Binding-site contacts:
Ligand atom O6 contacts residue GLN226 of chain 2.A at 3.8 Å.
Ligand atom O8 contacts residue GLN226 of chain 2.A at 2.8 Å (h-bond).
Ligand atom C9 contacts residue HIS183 of chain 2.A at 3.4 Å.
Ligand atom C7 contacts residue TRP153 of chain 2.A at 3.6 Å (hydrophobic).
Ligand atom O4 contacts residue GLY135 of chain 2.A at 3.7 Å.
Ligand atom O8 contacts residue TYR98 of chain 2.A at 3.0 Å (h-bond).
Ligand atom O7 contacts residue LEU194 of chain 2.A at 3.4 Å.
Ligand atom N5 contacts residue TRP153 of chain 2.A at 4.1 Å.
Ligand atom C6 contacts residue GLU190 of chain 2.A at 3.4 Å.
Ligand atom O6 contacts residue GLU190 of chain 2.A at 4.0 Å.
Ligand atom C1 contacts residue GLN226 of chain 2.A at 3.5 Å.
Ligand atom O9 contacts residue GLU190 of chain 2.A at 2.6 Å (salt-bridge).
Ligand atom C8 contacts residue GLN226 of chain 2.A at 3.8 Å.
Ligand atom C9 contacts residue LEU194 of chain 2.A at 3.8 Å (hydrophobic).
Ligand atom C2 contacts residue GLN226 of chain 2.A at 4.1 Å.
Ligand atom C9 contacts residue GLU190 of chain 2.A at 2.9 Å.
Ligand atom O1A contacts residue SER137 of chain 2.A at 2.7 Å (h-bond).
Ligand atom O3 contacts residue GLN226 of chain 2.A at 3.8 Å.
Ligand atom C8 contacts residue TRP153 of chain 2.A at 4.1 Å (hydrophobic).
Ligand atom C11 contacts residue TRP153 of chain 2.A at 4.0 Å (hydrophobic).
Ligand atom O4 contacts residue GLN226 of chain 2.A at 3.2 Å (h-bond).
Ligand atom O8 contacts residue TRP153 of chain 2.A at 3.8 Å.
Ligand atom O9 contacts residue HIS183 of chain 2.A at 2.7 Å (h-bond).
Ligand atom C4 contacts residue GLY135 of chain 2.A at 3.2 Å.
Ligand atom O10 contacts residue LEU194 of chain 2.A at 3.5 Å.
Ligand atom O1B contacts residue TYR98 of chain 2.A at 4.1 Å.
Ligand atom C11 contacts residue GLY135 of chain 2.A at 3.7 Å.
Ligand atom O1B contacts residue SER136 of chain 2.A at 2.6 Å (h-bond).
Ligand atom O1A contacts residue SER136 of chain 2.A at 3.1 Å (h-bond).
Ligand atom C11 contacts residue THR155 of chain 2.A at 4.1 Å.
Ligand atom C5 contacts residue GLY135 of chain 2.A at 3.5 Å.
Ligand atom O1B contacts residue GLN226 of chain 2.A at 2.9 Å (h-bond).
Ligand atom C1 contacts residue SER137 of chain 2.A at 3.8 Å.
Ligand atom O9 contacts residue TYR98 of chain 2.A at 3.2 Å (h-bond).
Ligand atom C10 contacts residue GLY135 of chain 2.A at 3.8 Å.
Ligand atom C11 contacts residue GLY134 of chain 2.A at 3.6 Å.
Ligand atom N5 contacts residue GLY135 of chain 2.A at 2.8 Å (h-bond).
Ligand atom C1 contacts residue SER136 of chain 2.A at 3.3 Å.
Ligand atom C8 contacts residue GLU190 of chain 2.A at 4.1 Å.
Ligand atom O1A contacts residue GLN226 of chain 2.A at 3.8 Å.

Sequence of chain 2.A:
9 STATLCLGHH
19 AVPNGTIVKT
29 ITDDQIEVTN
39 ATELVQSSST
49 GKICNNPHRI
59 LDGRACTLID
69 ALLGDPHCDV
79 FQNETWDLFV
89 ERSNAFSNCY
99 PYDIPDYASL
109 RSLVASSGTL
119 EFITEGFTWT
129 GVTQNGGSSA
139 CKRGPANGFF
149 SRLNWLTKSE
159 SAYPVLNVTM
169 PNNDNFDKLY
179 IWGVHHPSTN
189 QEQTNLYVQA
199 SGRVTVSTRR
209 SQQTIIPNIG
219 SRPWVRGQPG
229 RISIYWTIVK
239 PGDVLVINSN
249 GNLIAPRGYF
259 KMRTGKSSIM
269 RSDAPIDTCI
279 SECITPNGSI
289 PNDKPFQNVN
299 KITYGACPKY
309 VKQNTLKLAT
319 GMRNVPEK

The protein below binds the small molecule below.
Small molecule (SMILES): CC(=O)N[C@@H]1[C@@H](O[C@@H]2O[C@H](CO)[C@H](O)[C@H](O[C@]3(C(=O)O)C[C@H](O)[C@@H](NC(C)=O)[C@H]([C@H](O)[C@H](O)CO)O3)[C@H]2O)[C@H](O)[C@@H](CO)O[C@H]1O